A protein and the small-molecule ligand that binds it are described below.
Small molecule (SMILES): CC(=O)N[C@@H]1[C@@H](O)[C@H](O)[C@@H](CO)O[C@H]1O

Binding-site contacts:
Ligand atom C3 contacts residue ASN251 of chain 1.C at 3.8 Å.
Ligand atom C4 contacts residue ASN251 of chain 1.C at 4.2 Å.
Ligand atom C7 contacts residue ASN255 of chain 1.C at 3.8 Å.
Ligand atom O6 contacts residue ASN251 of chain 1.C at 4.0 Å.
Ligand atom C2 contacts residue ASN255 of chain 1.C at 4.0 Å.
Ligand atom C1 contacts residue ASN251 of chain 1.C at 1.4 Å.
Ligand atom O5 contacts residue SER253 of chain 1.C at 4.5 Å.
Ligand atom O7 contacts residue LYS257 of chain 1.C at 4.0 Å.
Ligand atom O5 contacts residue ASN251 of chain 1.C at 2.2 Å (h-bond).
Ligand atom N2 contacts residue ASN255 of chain 1.C at 3.8 Å.
Ligand atom C2 contacts residue ASN251 of chain 1.C at 2.5 Å.
Ligand atom C1 contacts residue ASN255 of chain 1.C at 4.2 Å.
Ligand atom O7 contacts residue ASN255 of chain 1.C at 4.0 Å.
Ligand atom C8 contacts residue ASN255 of chain 1.C at 4.4 Å.
Ligand atom C5 contacts residue ASN251 of chain 1.C at 3.6 Å.
Ligand atom C7 contacts residue LYS257 of chain 1.C at 4.1 Å.
Ligand atom N2 contacts residue ASN251 of chain 1.C at 3.1 Å (h-bond).
Ligand atom C8 contacts residue LYS257 of chain 1.C at 3.7 Å.
Ligand atom C7 contacts residue ASN251 of chain 1.C at 4.2 Å.

Sequence of chain 1.C:
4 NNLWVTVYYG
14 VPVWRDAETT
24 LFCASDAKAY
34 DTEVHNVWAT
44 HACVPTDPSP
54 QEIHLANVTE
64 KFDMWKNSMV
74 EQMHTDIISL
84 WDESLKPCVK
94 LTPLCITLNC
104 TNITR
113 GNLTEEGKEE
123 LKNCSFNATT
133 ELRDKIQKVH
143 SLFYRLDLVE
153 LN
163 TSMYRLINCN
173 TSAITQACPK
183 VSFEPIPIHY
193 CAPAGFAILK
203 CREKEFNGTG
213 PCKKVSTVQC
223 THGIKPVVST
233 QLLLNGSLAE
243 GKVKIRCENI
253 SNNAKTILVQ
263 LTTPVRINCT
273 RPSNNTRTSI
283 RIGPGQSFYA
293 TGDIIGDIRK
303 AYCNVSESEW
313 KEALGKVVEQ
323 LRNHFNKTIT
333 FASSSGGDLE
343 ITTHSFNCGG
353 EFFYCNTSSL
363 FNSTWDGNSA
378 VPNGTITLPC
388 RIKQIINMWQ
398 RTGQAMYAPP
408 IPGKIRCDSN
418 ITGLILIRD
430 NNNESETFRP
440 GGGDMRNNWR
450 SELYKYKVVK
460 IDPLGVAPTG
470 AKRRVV